Sequence of chain 1.C:
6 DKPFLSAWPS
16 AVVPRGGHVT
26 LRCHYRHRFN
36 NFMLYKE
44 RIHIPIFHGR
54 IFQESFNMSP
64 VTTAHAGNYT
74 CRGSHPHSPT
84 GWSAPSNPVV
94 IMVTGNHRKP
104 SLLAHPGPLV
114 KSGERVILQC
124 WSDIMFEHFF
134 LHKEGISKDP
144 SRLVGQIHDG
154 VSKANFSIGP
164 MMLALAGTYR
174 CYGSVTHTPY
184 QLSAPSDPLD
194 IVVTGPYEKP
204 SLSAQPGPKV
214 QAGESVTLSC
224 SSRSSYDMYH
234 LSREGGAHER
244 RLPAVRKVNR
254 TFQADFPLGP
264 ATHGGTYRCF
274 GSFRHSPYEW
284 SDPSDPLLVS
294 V

Binding-site contacts:
Ligand atom O5 contacts residue ILE120 of chain 1.C at 4.1 Å.
Ligand atom C5 contacts residue HIS108 of chain 1.C at 4.3 Å.
Ligand atom O7 contacts residue LYS156 of chain 1.C at 4.2 Å.
Ligand atom O7 contacts residue ASN158 of chain 1.C at 4.4 Å.
Ligand atom C8 contacts residue ASN158 of chain 1.C at 3.0 Å.
Ligand atom O5 contacts residue HIS108 of chain 1.C at 4.3 Å.
Ligand atom C5 contacts residue ASN158 of chain 1.C at 4.4 Å.
Ligand atom C1 contacts residue GLN122 of chain 1.C at 3.4 Å.
Ligand atom C6 contacts residue HIS108 of chain 1.C at 4.2 Å.
Ligand atom N2 contacts residue GLN122 of chain 1.C at 3.8 Å.
Ligand atom C1 contacts residue ASN158 of chain 1.C at 2.7 Å.
Ligand atom C2 contacts residue GLN122 of chain 1.C at 4.2 Å.
Ligand atom C7 contacts residue ASN158 of chain 1.C at 3.5 Å.
Ligand atom N2 contacts residue ASN158 of chain 1.C at 3.5 Å (h-bond).
Ligand atom C2 contacts residue ASN158 of chain 1.C at 3.2 Å.
Ligand atom O5 contacts residue ASN158 of chain 1.C at 2.9 Å (h-bond).

This small molecule binds to this protein.
Small molecule (SMILES): CC(=O)N[C@@H]1[C@@H](O)[C@H](O)[C@@H](CO)O[C@H]1O